The protein below binds the small molecule below.
Small molecule (SMILES): C=C1C(=O)N[C@H](C)C(=O)N[C@@H](CC(C)C)C(=O)N[C@@H](C(=O)O)[C@H](C)C(=O)N[C@@H](CCCN=C(N)N)C(=O)N[C@@H](/C=C/C(C)=C/[C@H](C)[C@H](Cc2ccccc2)OC)[C@H](C)C(=O)N[C@@H](C(=O)O)CCC(=O)N1C

Sequence of chain 1.B:
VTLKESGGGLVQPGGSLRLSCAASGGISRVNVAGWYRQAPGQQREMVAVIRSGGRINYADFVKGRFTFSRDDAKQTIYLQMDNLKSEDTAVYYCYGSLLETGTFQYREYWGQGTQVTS

Binding-site contacts:
Ligand atom C14 contacts residue ARG73 of chain 1.B at 3.6 Å.
Ligand atom NH2 contacts residue GLN78 of chain 1.B at 3.2 Å (h-bond).
Ligand atom CG contacts residue ASP75 of chain 1.B at 3.5 Å.
Ligand atom C contacts residue ARG73 of chain 1.B at 3.2 Å.
Ligand atom CG contacts residue ASP75 of chain 1.B at 3.5 Å.
Ligand atom OXT contacts residue ARG73 of chain 1.B at 2.8 Å (salt-bridge).
Ligand atom CD contacts residue SER31 of chain 1.B at 3.6 Å.
Ligand atom C6 contacts residue CYS24 of chain 1.B at 3.7 Å (hydrophobic).
Ligand atom CD contacts residue ILE30 of chain 1.B at 3.1 Å (hydrophobic).
Ligand atom C13 contacts residue ARG73 of chain 1.B at 3.4 Å.
Ligand atom C3 contacts residue GLN78 of chain 1.B at 3.4 Å.
Ligand atom O contacts residue ARG32 of chain 1.B at 3.6 Å.
Ligand atom OXT contacts residue GLY56 of chain 1.B at 3.5 Å (h-bond).
Ligand atom C1 contacts residue ASP75 of chain 1.B at 3.5 Å.
Ligand atom OXT contacts residue SER55 of chain 1.B at 3.5 Å (h-bond).
Ligand atom C4 contacts residue ASP75 of chain 1.B at 3.6 Å.
Ligand atom C11 contacts residue THR79 of chain 1.B at 3.2 Å.
Ligand atom C15 contacts residue ARG73 of chain 1.B at 3.7 Å.
Ligand atom CB contacts residue ASP75 of chain 1.B at 3.2 Å.
Ligand atom O contacts residue VAL33 of chain 1.B at 3.1 Å (h-bond).
Ligand atom O1 contacts residue GLN78 of chain 1.B at 3.5 Å.
Ligand atom NH1 contacts residue GLN78 of chain 1.B at 3.4 Å.
Ligand atom C3 contacts residue ALA26 of chain 1.B at 3.7 Å (hydrophobic).
Ligand atom C11 contacts residue ILE80 of chain 1.B at 3.2 Å (hydrophobic).
Ligand atom O contacts residue ARG73 of chain 1.B at 3.0 Å (salt-bridge).
Ligand atom NE contacts residue ILE30 of chain 1.B at 3.6 Å.
Ligand atom NH1 contacts residue ASP75 of chain 1.B at 2.8 Å (salt-bridge).
Ligand atom N contacts residue ASP75 of chain 1.B at 2.9 Å (salt-bridge).
Ligand atom CB contacts residue SER31 of chain 1.B at 3.2 Å.
Ligand atom C9 contacts residue LEU101 of chain 1.B at 3.7 Å (hydrophobic).
Ligand atom NH2 contacts residue ILE30 of chain 1.B at 2.7 Å (h-bond).
Ligand atom C10 contacts residue ILE80 of chain 1.B at 3.7 Å (hydrophobic).
Ligand atom C5 contacts residue ALA26 of chain 1.B at 3.6 Å (hydrophobic).
Ligand atom C8 contacts residue ALA36 of chain 1.B at 3.3 Å (hydrophobic).
Ligand atom O contacts residue SER55 of chain 1.B at 2.6 Å (h-bond).
Ligand atom C15 contacts residue ASP75 of chain 1.B at 3.4 Å.
Ligand atom NE contacts residue ASP75 of chain 1.B at 3.1 Å (salt-bridge).
Ligand atom CZ contacts residue ILE30 of chain 1.B at 3.5 Å (hydrophobic).
Ligand atom CZ contacts residue ASP75 of chain 1.B at 3.7 Å.
Ligand atom C4 contacts residue ALA26 of chain 1.B at 3.7 Å (hydrophobic).